A protein and the small-molecule ligand that binds it are described below.
Small molecule (SMILES): OC[C@H]1O[C@H](O)[C@@H](O)[C@@H](O)[C@@H]1O

Binding-site contacts:
Ligand atom O3 contacts residue SER4 of chain 2.B at 4.3 Å.
Ligand atom O2 contacts residue SER4 of chain 2.B at 3.7 Å.
Ligand atom C4 contacts residue SER4 of chain 2.B at 3.4 Å.
Ligand atom C4 contacts residue ALA5 of chain 2.B at 3.4 Å (hydrophobic).
Ligand atom O4 contacts residue ALA5 of chain 2.B at 2.7 Å (h-bond).
Ligand atom C5 contacts residue ALA5 of chain 2.B at 3.4 Å (hydrophobic).
Ligand atom C6 contacts residue SER4 of chain 2.B at 3.7 Å.
Ligand atom C2 contacts residue SER4 of chain 2.B at 2.5 Å.
Ligand atom O5 contacts residue SER4 of chain 2.B at 2.3 Å (h-bond).
Ligand atom C6 contacts residue ALA5 of chain 2.B at 4.1 Å (hydrophobic).
Ligand atom O4 contacts residue PRO7 of chain 2.B at 3.2 Å.
Ligand atom C3 contacts residue SER4 of chain 2.B at 3.0 Å.
Ligand atom C3 contacts residue ALA5 of chain 2.B at 3.6 Å (hydrophobic).
Ligand atom C5 contacts residue THR6 of chain 2.B at 4.5 Å.
Ligand atom O4 contacts residue THR6 of chain 2.B at 3.5 Å.
Ligand atom O6 contacts residue SER4 of chain 2.B at 3.6 Å.
Ligand atom C1 contacts residue SER4 of chain 2.B at 1.5 Å.
Ligand atom O4 contacts residue SER4 of chain 2.B at 4.3 Å.
Ligand atom C5 contacts residue SER4 of chain 2.B at 2.7 Å.
Ligand atom C6 contacts residue THR6 of chain 2.B at 4.1 Å.
Ligand atom O3 contacts residue ALA5 of chain 2.B at 4.3 Å.

Sequence of chain 2.B:
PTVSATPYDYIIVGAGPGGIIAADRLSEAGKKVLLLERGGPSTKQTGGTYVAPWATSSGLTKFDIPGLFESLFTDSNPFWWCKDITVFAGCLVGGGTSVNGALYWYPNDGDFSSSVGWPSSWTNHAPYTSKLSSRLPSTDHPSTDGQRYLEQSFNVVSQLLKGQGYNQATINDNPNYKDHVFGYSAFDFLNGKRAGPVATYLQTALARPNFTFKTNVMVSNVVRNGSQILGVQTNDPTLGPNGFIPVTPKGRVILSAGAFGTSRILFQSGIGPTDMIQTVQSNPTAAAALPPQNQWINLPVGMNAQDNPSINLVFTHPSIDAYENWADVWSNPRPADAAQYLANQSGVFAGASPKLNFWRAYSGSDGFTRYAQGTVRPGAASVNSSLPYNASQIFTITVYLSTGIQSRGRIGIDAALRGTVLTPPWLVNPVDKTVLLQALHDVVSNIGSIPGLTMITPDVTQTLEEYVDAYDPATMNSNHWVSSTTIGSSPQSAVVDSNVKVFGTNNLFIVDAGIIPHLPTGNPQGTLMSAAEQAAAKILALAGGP